Binding-site contacts:
Ligand atom N2 contacts residue ASN21 of chain 1.B at 2.9 Å (h-bond).
Ligand atom O7 contacts residue PHE20 of chain 1.B at 4.4 Å.
Ligand atom O5 contacts residue ASN21 of chain 1.B at 2.4 Å (h-bond).
Ligand atom C1 contacts residue ASN21 of chain 1.B at 1.4 Å.
Ligand atom C4 contacts residue ASN21 of chain 1.B at 4.2 Å.
Ligand atom O7 contacts residue ASN21 of chain 1.B at 3.6 Å.
Ligand atom C7 contacts residue ASN21 of chain 1.B at 3.5 Å.
Ligand atom C8 contacts residue PHE20 of chain 1.B at 4.5 Å (hydrophobic).
Ligand atom C5 contacts residue ASN21 of chain 1.B at 3.7 Å.
Ligand atom C2 contacts residue ASN21 of chain 1.B at 2.4 Å.
Ligand atom C3 contacts residue ASN21 of chain 1.B at 3.8 Å.

Sequence of chain 1.B:
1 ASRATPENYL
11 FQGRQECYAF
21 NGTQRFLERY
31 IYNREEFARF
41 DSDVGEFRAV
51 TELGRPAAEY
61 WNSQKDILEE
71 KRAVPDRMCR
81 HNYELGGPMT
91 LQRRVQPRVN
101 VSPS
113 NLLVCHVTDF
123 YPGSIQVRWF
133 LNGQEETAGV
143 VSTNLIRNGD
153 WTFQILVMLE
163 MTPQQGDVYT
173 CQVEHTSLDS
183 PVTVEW

The protein below binds the small molecule below.
Small molecule (SMILES): CC(=O)N[C@@H]1[C@@H](O)[C@H](O)[C@@H](CO)O[C@H]1O